The protein below binds the small molecule below.
Small molecule (SMILES): CC[C@H](C)[C@H](N)C(=O)N[C@@H](CO)C(=O)N[C@@H](CCC(=O)O)C(=O)N[C@H](C=O)C(C)C

Binding-site contacts:
Ligand atom OE1 contacts residue VAL4 of chain 13.E at 3.5 Å.
Ligand atom CB contacts residue VAL4 of chain 13.E at 4.3 Å (hydrophobic).
Ligand atom O contacts residue GLN3 of chain 13.E at 3.1 Å (h-bond).
Ligand atom C contacts residue GLN3 of chain 13.E at 3.9 Å.
Ligand atom CB contacts residue VAL4 of chain 13.E at 4.5 Å (hydrophobic).
Ligand atom CG2 contacts residue ALA2 of chain 13.E at 4.0 Å (hydrophobic).
Ligand atom N contacts residue ALA2 of chain 13.E at 3.0 Å (h-bond).
Ligand atom OE2 contacts residue VAL4 of chain 13.E at 3.6 Å.
Ligand atom O contacts residue SER6 of chain 13.E at 4.1 Å.
Ligand atom CG2 contacts residue GLN3 of chain 13.E at 3.4 Å.
Ligand atom CA contacts residue ALA2 of chain 13.E at 4.0 Å (hydrophobic).
Ligand atom CD contacts residue VAL4 of chain 13.E at 3.8 Å (hydrophobic).
Ligand atom CA contacts residue GLN3 of chain 13.E at 4.2 Å.
Ligand atom CG1 contacts residue GLN3 of chain 13.E at 4.1 Å.
Ligand atom C contacts residue ALA2 of chain 13.E at 4.3 Å (hydrophobic).
Ligand atom CG2 contacts residue VAL4 of chain 13.E at 3.8 Å (hydrophobic).
Ligand atom CA contacts residue VAL4 of chain 13.E at 3.5 Å (hydrophobic).
Ligand atom C contacts residue VAL4 of chain 13.E at 3.6 Å (hydrophobic).
Ligand atom CB contacts residue ALA2 of chain 13.E at 4.3 Å (hydrophobic).
Ligand atom CB contacts residue GLN3 of chain 13.E at 3.4 Å.
Ligand atom CB contacts residue GLN3 of chain 13.E at 4.4 Å.
Ligand atom O contacts residue SER5 of chain 13.E at 3.8 Å.
Ligand atom CG2 contacts residue SER5 of chain 13.E at 3.7 Å.
Ligand atom O contacts residue VAL4 of chain 13.E at 3.8 Å.
Ligand atom CB contacts residue ALA2 of chain 13.E at 3.4 Å (hydrophobic).
Ligand atom C contacts residue VAL4 of chain 13.E at 4.2 Å (hydrophobic).
Ligand atom CA contacts residue ALA2 of chain 13.E at 3.5 Å (hydrophobic).
Ligand atom O contacts residue ALA2 of chain 13.E at 3.9 Å.
Ligand atom C contacts residue ALA2 of chain 13.E at 3.7 Å (hydrophobic).
Ligand atom O contacts residue VAL4 of chain 13.E at 2.9 Å (h-bond).
Ligand atom N contacts residue VAL4 of chain 13.E at 3.0 Å (h-bond).
Ligand atom C contacts residue VAL4 of chain 13.E at 4.0 Å (hydrophobic).
Ligand atom OG contacts residue GLN3 of chain 13.E at 3.3 Å (h-bond).
Ligand atom CA contacts residue VAL4 of chain 13.E at 4.0 Å (hydrophobic).
Ligand atom OE1 contacts residue ASN25 of chain 13.E at 4.4 Å.

Sequence of chain 13.E:
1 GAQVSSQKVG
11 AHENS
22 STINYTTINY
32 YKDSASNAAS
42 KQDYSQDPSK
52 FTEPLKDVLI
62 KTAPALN